The protein below binds the small molecule below.
Small molecule (SMILES): CC(=O)N[C@H]1[C@H](O[C@H]2[C@H](O)[C@@H](NC(C)=O)CO[C@@H]2CO)O[C@H](CO)[C@@H](O)[C@@H]1O

Binding-site contacts:
Ligand atom C3 contacts residue HIS95 of chain 1.N at 3.5 Å.
Ligand atom O7 contacts residue ASN92 of chain 1.N at 3.1 Å (h-bond).
Ligand atom C2 contacts residue ASN92 of chain 1.N at 2.5 Å.
Ligand atom N2 contacts residue ASN92 of chain 1.N at 2.9 Å (h-bond).
Ligand atom C4 contacts residue HIS95 of chain 1.N at 4.3 Å.
Ligand atom C8 contacts residue THR94 of chain 1.N at 3.1 Å.
Ligand atom C4 contacts residue ASN92 of chain 1.N at 4.2 Å.
Ligand atom C1 contacts residue ASN92 of chain 1.N at 1.4 Å.
Ligand atom C3 contacts residue THR94 of chain 1.N at 4.2 Å.
Ligand atom N2 contacts residue HIS95 of chain 1.N at 4.0 Å.
Ligand atom C2 contacts residue THR94 of chain 1.N at 3.7 Å.
Ligand atom C8 contacts residue HIS95 of chain 1.N at 4.1 Å.
Ligand atom O4 contacts residue HIS95 of chain 1.N at 4.4 Å.
Ligand atom O3 contacts residue HIS95 of chain 1.N at 4.3 Å.
Ligand atom O7 contacts residue THR94 of chain 1.N at 4.4 Å.
Ligand atom C1 contacts residue HIS95 of chain 1.N at 3.9 Å.
Ligand atom C1 contacts residue THR94 of chain 1.N at 3.9 Å.
Ligand atom C5 contacts residue ASN92 of chain 1.N at 3.7 Å.
Ligand atom C5 contacts residue HIS95 of chain 1.N at 4.2 Å.
Ligand atom C7 contacts residue THR94 of chain 1.N at 3.3 Å.
Ligand atom O7 contacts residue TYR140 of chain 1.N at 3.0 Å.
Ligand atom N2 contacts residue THR94 of chain 1.N at 2.7 Å (h-bond).
Ligand atom C7 contacts residue ASN92 of chain 1.N at 3.2 Å.
Ligand atom C3 contacts residue ASN92 of chain 1.N at 3.8 Å.
Ligand atom C8 contacts residue ASN92 of chain 1.N at 3.3 Å.
Ligand atom C2 contacts residue HIS95 of chain 1.N at 4.0 Å.
Ligand atom C7 contacts residue TYR140 of chain 1.N at 4.2 Å (hydrophobic).
Ligand atom O5 contacts residue ASN92 of chain 1.N at 2.4 Å (h-bond).

Sequence of chain 1.N:
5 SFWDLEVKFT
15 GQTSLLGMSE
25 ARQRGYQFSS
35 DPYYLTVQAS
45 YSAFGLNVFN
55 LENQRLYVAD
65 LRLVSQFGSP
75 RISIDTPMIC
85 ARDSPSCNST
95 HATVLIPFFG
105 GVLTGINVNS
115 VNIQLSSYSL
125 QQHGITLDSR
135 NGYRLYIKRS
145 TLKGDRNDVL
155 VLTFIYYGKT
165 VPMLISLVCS